The small molecule below binds the protein below.
Small molecule (SMILES): CN(Cc1cnc2nc(N)nc(N)c2n1)c1ccc(C(=O)N[C@@H](CCC(=O)O)C(=O)O)cc1

Binding-site contacts:
Ligand atom NA2 contacts residue ASP32 of chain 2.E at 2.6 Å (salt-bridge).
Ligand atom NA2 contacts residue THR134 of chain 2.E at 3.4 Å (h-bond).
Ligand atom NA4 contacts residue NDP1 of chain 2.Z at 3.5 Å (h-bond).
Ligand atom N contacts residue LEU67 of chain 2.E at 3.7 Å.
Ligand atom N3 contacts residue VAL10 of chain 2.E at 3.7 Å.
Ligand atom C15 contacts residue PHE36 of chain 2.E at 3.7 Å (hydrophobic).
Ligand atom C4 contacts residue NDP1 of chain 2.Z at 3.1 Å.
Ligand atom O2 contacts residue SER37 of chain 2.E at 3.2 Å.
Ligand atom N8 contacts residue LEU33 of chain 2.E at 3.6 Å.
Ligand atom N1 contacts residue ASP32 of chain 2.E at 3.0 Å (salt-bridge).
Ligand atom C4 contacts residue PHE36 of chain 2.E at 3.4 Å (hydrophobic).
Ligand atom N3 contacts residue PHE36 of chain 2.E at 3.6 Å.
Ligand atom CT contacts residue SER37 of chain 2.E at 3.7 Å.
Ligand atom C16 contacts residue PHE36 of chain 2.E at 3.7 Å (hydrophobic).
Ligand atom N3 contacts residue VAL9 of chain 2.E at 3.7 Å.
Ligand atom N8 contacts residue LEU25 of chain 2.E at 3.4 Å.
Ligand atom C2 contacts residue ASP32 of chain 2.E at 3.5 Å.
Ligand atom C4 contacts residue VAL9 of chain 2.E at 3.7 Å (hydrophobic).
Ligand atom C13 contacts residue ILE62 of chain 2.E at 3.5 Å (hydrophobic).
Ligand atom C14 contacts residue ILE62 of chain 2.E at 3.4 Å (hydrophobic).
Ligand atom C2 contacts residue ALA11 of chain 2.E at 3.5 Å (hydrophobic).
Ligand atom NA2 contacts residue VAL10 of chain 2.E at 3.7 Å.
Ligand atom NA4 contacts residue VAL9 of chain 2.E at 2.8 Å (h-bond).
Ligand atom N5 contacts residue NDP1 of chain 2.Z at 3.3 Å.
Ligand atom CM contacts residue THR58 of chain 2.E at 3.5 Å.
Ligand atom NA4 contacts residue PHE36 of chain 2.E at 3.2 Å.
Ligand atom N3 contacts residue NDP1 of chain 2.Z at 3.5 Å (h-bond).
Ligand atom NA2 contacts residue ALA11 of chain 2.E at 3.3 Å.
Ligand atom O2 contacts residue ARG70 of chain 2.E at 2.8 Å (salt-bridge).
Ligand atom NA4 contacts residue CYS113 of chain 2.E at 3.3 Å.
Ligand atom N10 contacts residue ILE62 of chain 2.E at 3.6 Å.
Ligand atom OE2 contacts residue LEU33 of chain 2.E at 3.4 Å.
Ligand atom C8A contacts residue NDP1 of chain 2.Z at 3.7 Å.
Ligand atom C7 contacts residue LEU25 of chain 2.E at 3.5 Å (hydrophobic).
Ligand atom N1 contacts residue ALA11 of chain 2.E at 3.5 Å.
Ligand atom C4A contacts residue NDP1 of chain 2.Z at 3.2 Å.
Ligand atom CT contacts residue ARG70 of chain 2.E at 3.2 Å.
Ligand atom O1 contacts residue ARG70 of chain 2.E at 3.0 Å (salt-bridge).
Ligand atom NA4 contacts residue TYR119 of chain 2.E at 3.7 Å.
Ligand atom CM contacts residue ILE62 of chain 2.E at 3.6 Å (hydrophobic).

Sequence of chain 2.E:
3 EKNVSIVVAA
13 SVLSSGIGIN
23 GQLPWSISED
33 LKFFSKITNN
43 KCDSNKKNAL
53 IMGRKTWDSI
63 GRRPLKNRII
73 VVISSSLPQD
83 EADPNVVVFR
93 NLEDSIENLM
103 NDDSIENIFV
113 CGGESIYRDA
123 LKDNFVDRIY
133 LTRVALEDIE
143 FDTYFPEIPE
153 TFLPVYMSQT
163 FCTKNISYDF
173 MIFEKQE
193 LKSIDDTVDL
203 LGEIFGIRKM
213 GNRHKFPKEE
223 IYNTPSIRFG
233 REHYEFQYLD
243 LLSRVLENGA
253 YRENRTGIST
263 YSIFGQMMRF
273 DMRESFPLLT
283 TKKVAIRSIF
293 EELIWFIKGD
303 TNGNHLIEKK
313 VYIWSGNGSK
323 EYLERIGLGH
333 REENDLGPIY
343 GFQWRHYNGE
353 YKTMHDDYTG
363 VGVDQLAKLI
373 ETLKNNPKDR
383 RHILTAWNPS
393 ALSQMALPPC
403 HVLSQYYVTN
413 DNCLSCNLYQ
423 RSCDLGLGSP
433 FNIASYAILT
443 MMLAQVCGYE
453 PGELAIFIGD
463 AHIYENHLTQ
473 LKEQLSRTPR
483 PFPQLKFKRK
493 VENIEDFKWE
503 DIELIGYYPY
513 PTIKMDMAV